Sequence of chain 1.B:
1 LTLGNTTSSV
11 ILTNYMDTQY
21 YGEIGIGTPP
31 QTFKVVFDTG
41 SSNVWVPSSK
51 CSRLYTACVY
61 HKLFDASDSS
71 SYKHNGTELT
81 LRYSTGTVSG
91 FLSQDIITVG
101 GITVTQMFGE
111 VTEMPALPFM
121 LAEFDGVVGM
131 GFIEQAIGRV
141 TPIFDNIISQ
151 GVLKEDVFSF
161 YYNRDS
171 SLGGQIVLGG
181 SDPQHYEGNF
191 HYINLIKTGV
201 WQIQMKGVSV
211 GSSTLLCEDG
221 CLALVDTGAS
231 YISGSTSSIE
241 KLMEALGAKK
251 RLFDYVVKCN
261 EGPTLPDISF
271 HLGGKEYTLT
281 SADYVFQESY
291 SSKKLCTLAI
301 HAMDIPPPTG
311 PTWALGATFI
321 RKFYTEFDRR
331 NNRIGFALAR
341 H

Binding-site contacts:
Ligand atom N27 contacts residue ASP38 of chain 1.B at 2.9 Å (salt-bridge).
Ligand atom C30 contacts residue ASP38 of chain 1.B at 3.1 Å.
Ligand atom N27 contacts residue ASP226 of chain 1.B at 2.7 Å (salt-bridge).
Ligand atom C7 contacts residue ASP125 of chain 1.B at 3.7 Å.
Ligand atom C9 contacts residue PHE124 of chain 1.B at 3.5 Å (hydrophobic).
Ligand atom CL11 contacts residue MET114 of chain 1.B at 3.7 Å.
Ligand atom C7 contacts residue PHE124 of chain 1.B at 3.6 Å (hydrophobic).
Ligand atom C2 contacts residue ASP125 of chain 1.B at 3.1 Å.
Ligand atom CL11 contacts residue VAL111 of chain 1.B at 3.6 Å.
Ligand atom F1 contacts residue VAL127 of chain 1.B at 3.5 Å.
Ligand atom C4 contacts residue ASP125 of chain 1.B at 3.0 Å.
Ligand atom C7 contacts residue PHE119 of chain 1.B at 3.8 Å (hydrophobic).
Ligand atom O25 contacts residue TYR83 of chain 1.B at 3.6 Å (h-bond).
Ligand atom C24 contacts residue GLY40 of chain 1.B at 3.6 Å.
Ligand atom F2 contacts residue MET114 of chain 1.B at 3.4 Å.
Ligand atom C20 contacts residue ASP38 of chain 1.B at 3.7 Å.
Ligand atom C37 contacts residue DMS1 of chain 1.G at 3.4 Å.
Ligand atom CL11 contacts residue ASP125 of chain 1.B at 3.4 Å.
Ligand atom C31 contacts residue PHE124 of chain 1.B at 3.6 Å (hydrophobic).
Ligand atom C contacts residue ASP226 of chain 1.B at 3.8 Å.
Ligand atom C21 contacts residue ASP38 of chain 1.B at 3.4 Å.
Ligand atom F2 contacts residue PRO47 of chain 1.B at 3.7 Å.
Ligand atom F2 contacts residue ASP125 of chain 1.B at 3.2 Å.
Ligand atom C15 contacts residue VAL127 of chain 1.B at 3.8 Å (hydrophobic).
Ligand atom C24 contacts residue ASP38 of chain 1.B at 3.5 Å.
Ligand atom C24 contacts residue ASP226 of chain 1.B at 3.5 Å.
Ligand atom CLA contacts residue ALA122 of chain 1.B at 3.6 Å.
Ligand atom C16 contacts residue TYR83 of chain 1.B at 3.8 Å (hydrophobic).
Ligand atom C23 contacts residue ASP38 of chain 1.B at 3.7 Å.
Ligand atom C34 contacts residue DMS1 of chain 1.G at 3.7 Å.
Ligand atom C23 contacts residue GLY228 of chain 1.B at 3.6 Å.
Ligand atom CLR3 contacts residue PHE119 of chain 1.B at 3.6 Å.
Ligand atom C6 contacts residue PHE124 of chain 1.B at 3.6 Å (hydrophobic).
Ligand atom C23 contacts residue ASP226 of chain 1.B at 3.6 Å.
Ligand atom F1 contacts residue PHE124 of chain 1.B at 3.1 Å.
Ligand atom C19 contacts residue ASP38 of chain 1.B at 3.6 Å.
Ligand atom C6 contacts residue PHE119 of chain 1.B at 3.8 Å (hydrophobic).
Ligand atom C30 contacts residue GLY228 of chain 1.B at 3.5 Å.
Ligand atom O5 contacts residue VAL127 of chain 1.B at 3.6 Å.
Ligand atom F2 contacts residue HIS61 of chain 1.B at 3.5 Å.

The small molecule below binds the protein below.
Small molecule (SMILES): O=C(C1=C(c2ccc(CCCOc3c(F)ccc(F)c3Cl)cc2)C[C@@H]2CNC[C@H]1N2)N(Cc1cccc(Cl)c1Cl)C1CC1